Binding-site contacts:
Ligand atom CA contacts residue VAL467 of chain 1.A at 3.5 Å (hydrophobic).
Ligand atom C contacts residue VAL467 of chain 1.A at 3.9 Å (hydrophobic).
Ligand atom CA contacts residue GLN379 of chain 1.A at 2.9 Å.
Ligand atom C contacts residue GLN379 of chain 1.A at 2.8 Å.
Ligand atom O contacts residue VAL468 of chain 1.A at 3.8 Å.
Ligand atom CD1 contacts residue VAL467 of chain 1.A at 3.5 Å (hydrophobic).
Ligand atom CZ contacts residue VAL382 of chain 1.A at 3.7 Å (hydrophobic).
Ligand atom CA contacts residue ASP469 of chain 1.A at 3.3 Å.
Ligand atom O contacts residue GLN379 of chain 1.A at 3.9 Å.
Ligand atom SE contacts residue ALA394 of chain 1.A at 4.0 Å.
Ligand atom C contacts residue GLN379 of chain 1.A at 3.0 Å.
Ligand atom CE contacts residue SER391 of chain 1.A at 3.7 Å.
Ligand atom CG contacts residue VAL467 of chain 1.A at 3.8 Å (hydrophobic).
Ligand atom C contacts residue VAL467 of chain 1.A at 4.2 Å (hydrophobic).
Ligand atom CE1 contacts residue VAL467 of chain 1.A at 3.4 Å (hydrophobic).
Ligand atom CA contacts residue VAL467 of chain 1.A at 4.1 Å (hydrophobic).
Ligand atom CD1 contacts residue VAL468 of chain 1.A at 4.2 Å (hydrophobic).
Ligand atom ND2 contacts residue VAL467 of chain 1.A at 3.9 Å.
Ligand atom N contacts residue VAL467 of chain 1.A at 2.9 Å (h-bond).
Ligand atom CG contacts residue GLU383 of chain 1.A at 3.6 Å.
Ligand atom O contacts residue GLN379 of chain 1.A at 3.6 Å (h-bond).
Ligand atom O contacts residue GLN379 of chain 1.A at 3.0 Å (h-bond).
Ligand atom CD2 contacts residue ARG390 of chain 1.A at 3.7 Å.
Ligand atom CA contacts residue VAL467 of chain 1.A at 3.6 Å (hydrophobic).
Ligand atom N contacts residue GLN379 of chain 1.A at 2.7 Å (h-bond).
Ligand atom CE2 contacts residue ALA394 of chain 1.A at 3.9 Å (hydrophobic).
Ligand atom CE contacts residue ALA394 of chain 1.A at 4.0 Å (hydrophobic).
Ligand atom CB contacts residue VAL467 of chain 1.A at 3.1 Å (hydrophobic).
Ligand atom SE contacts residue ARG390 of chain 1.A at 3.7 Å.
Ligand atom O contacts residue ASP469 of chain 1.A at 3.2 Å (salt-bridge).
Ligand atom CE1 contacts residue VAL468 of chain 1.A at 4.0 Å (hydrophobic).
Ligand atom C contacts residue ASP469 of chain 1.A at 3.5 Å.
Ligand atom CE contacts residue ARG390 of chain 1.A at 4.1 Å.
Ligand atom CB contacts residue GLN379 of chain 1.A at 3.6 Å.
Ligand atom CZ contacts residue LEU393 of chain 1.A at 4.2 Å (hydrophobic).
Ligand atom CA contacts residue GLN379 of chain 1.A at 3.7 Å.
Ligand atom CB contacts residue GLU383 of chain 1.A at 3.1 Å.
Ligand atom CE2 contacts residue ARG390 of chain 1.A at 3.6 Å.
Ligand atom CE2 contacts residue VAL382 of chain 1.A at 3.6 Å (hydrophobic).
Ligand atom N contacts residue ASP469 of chain 1.A at 3.6 Å.

The small molecule below binds the protein below.
Small molecule (SMILES): C[Se]CC[C@H](NC(=O)[C@H](Cc1ccccc1)NC(=O)[C@H](CC(N)=O)NC(=O)[C@H](Cc1ccccc1)NC(=O)[C@@H](N)CC[Se]C)C(=O)NCC=O

Sequence of chain 1.A:
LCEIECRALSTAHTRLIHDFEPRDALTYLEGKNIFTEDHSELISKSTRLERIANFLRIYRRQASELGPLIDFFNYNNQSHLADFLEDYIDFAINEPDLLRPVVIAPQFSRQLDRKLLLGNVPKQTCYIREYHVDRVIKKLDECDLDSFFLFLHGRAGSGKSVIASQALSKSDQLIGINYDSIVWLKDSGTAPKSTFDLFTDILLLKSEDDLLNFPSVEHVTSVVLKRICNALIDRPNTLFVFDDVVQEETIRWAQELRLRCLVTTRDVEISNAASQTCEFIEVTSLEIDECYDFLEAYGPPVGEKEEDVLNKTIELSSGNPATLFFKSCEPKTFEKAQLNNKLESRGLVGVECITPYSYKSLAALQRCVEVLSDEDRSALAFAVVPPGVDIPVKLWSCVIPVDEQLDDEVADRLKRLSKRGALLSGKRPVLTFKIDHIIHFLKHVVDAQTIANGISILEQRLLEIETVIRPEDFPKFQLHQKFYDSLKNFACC